Sequence of chain 1.K:
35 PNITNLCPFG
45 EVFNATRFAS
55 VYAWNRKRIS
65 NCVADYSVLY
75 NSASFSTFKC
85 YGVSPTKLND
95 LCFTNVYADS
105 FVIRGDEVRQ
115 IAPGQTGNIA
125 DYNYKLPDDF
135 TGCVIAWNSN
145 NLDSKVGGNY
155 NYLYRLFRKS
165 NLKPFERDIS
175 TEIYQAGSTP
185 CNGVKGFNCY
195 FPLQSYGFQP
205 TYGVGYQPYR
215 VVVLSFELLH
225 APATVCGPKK

Binding-site contacts:
Ligand atom C3 contacts residue ASN36 of chain 1.K at 3.8 Å.
Ligand atom C8 contacts residue ASN36 of chain 1.K at 4.2 Å.
Ligand atom C2 contacts residue ASN36 of chain 1.K at 2.5 Å.
Ligand atom C5 contacts residue ASN36 of chain 1.K at 3.7 Å.
Ligand atom C4 contacts residue ASN36 of chain 1.K at 4.3 Å.
Ligand atom C1 contacts residue ASN36 of chain 1.K at 1.5 Å.
Ligand atom C7 contacts residue ASN36 of chain 1.K at 3.1 Å.
Ligand atom O5 contacts residue ASN36 of chain 1.K at 2.5 Å (h-bond).
Ligand atom O6 contacts residue THR38 of chain 1.K at 3.7 Å.
Ligand atom O7 contacts residue ASN36 of chain 1.K at 3.0 Å (h-bond).
Ligand atom N2 contacts residue ASN36 of chain 1.K at 2.9 Å (h-bond).

The small molecule below binds the protein below.
Small molecule (SMILES): CC(=O)N[C@@H]1[C@@H](O)[C@H](O)[C@@H](CO)O[C@H]1O